Binding-site contacts:
Ligand atom C1' contacts residue LYS658 of chain 1.E at 4.2 Å.
Ligand atom PA contacts residue LYS628 of chain 1.E at 3.5 Å.
Ligand atom O3B contacts residue LYS658 of chain 1.E at 4.5 Å.
Ligand atom PB contacts residue ILE645 of chain 1.E at 3.8 Å.
Ligand atom O1A contacts residue LYS628 of chain 1.E at 2.9 Å (salt-bridge).
Ligand atom O1B contacts residue LYS628 of chain 1.E at 2.8 Å (salt-bridge).
Ligand atom O1B contacts residue HIS617 of chain 1.E at 3.5 Å (h-bond).
Ligand atom O2B contacts residue LYS631 of chain 1.E at 2.9 Å (salt-bridge).
Ligand atom O2B contacts residue ILE645 of chain 1.E at 3.2 Å.
Ligand atom O1B contacts residue ILE645 of chain 1.E at 3.3 Å.
Ligand atom PB contacts residue LYS628 of chain 1.E at 3.8 Å.
Ligand atom PB contacts residue HIS617 of chain 1.E at 3.8 Å.
Ligand atom O3A contacts residue LYS628 of chain 1.E at 3.6 Å.
Ligand atom O3A contacts residue HIS617 of chain 1.E at 3.8 Å.
Ligand atom O2A contacts residue LYS628 of chain 1.E at 3.4 Å (salt-bridge).
Ligand atom O2B contacts residue HIS617 of chain 1.E at 3.5 Å (h-bond).
Ligand atom O2' contacts residue LYS631 of chain 1.E at 4.4 Å.
Ligand atom PB contacts residue LYS631 of chain 1.E at 4.3 Å.
Ligand atom O4' contacts residue LYS658 of chain 1.E at 4.5 Å.
Ligand atom O2' contacts residue ASP642 of chain 1.E at 3.9 Å.

Sequence of chain 1.E:
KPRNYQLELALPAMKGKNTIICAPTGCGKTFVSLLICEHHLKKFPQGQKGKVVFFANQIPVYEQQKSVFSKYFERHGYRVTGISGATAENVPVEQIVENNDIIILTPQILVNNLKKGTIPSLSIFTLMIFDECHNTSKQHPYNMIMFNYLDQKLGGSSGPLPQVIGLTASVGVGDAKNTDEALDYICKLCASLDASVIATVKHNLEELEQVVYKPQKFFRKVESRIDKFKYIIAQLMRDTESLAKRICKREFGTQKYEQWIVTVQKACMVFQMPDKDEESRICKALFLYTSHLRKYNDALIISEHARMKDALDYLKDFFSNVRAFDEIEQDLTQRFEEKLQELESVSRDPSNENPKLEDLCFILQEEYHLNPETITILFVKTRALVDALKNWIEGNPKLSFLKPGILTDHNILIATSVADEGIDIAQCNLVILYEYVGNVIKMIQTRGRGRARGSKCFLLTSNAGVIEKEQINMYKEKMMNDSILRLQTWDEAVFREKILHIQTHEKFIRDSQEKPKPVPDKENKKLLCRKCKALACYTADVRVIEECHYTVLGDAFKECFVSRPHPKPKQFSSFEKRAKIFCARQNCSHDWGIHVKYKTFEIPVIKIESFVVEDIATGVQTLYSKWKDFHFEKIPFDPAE

This small molecule binds to this protein.
Small molecule (SMILES): C[n+]1cn([C@@H]2O[C@H](CO[P](=O)(O)OP(=O)(O)O)[C@@H](O)[C@H]2O)c2nc(N)[nH]c(=O)c21